Sequence of chain 1.A:
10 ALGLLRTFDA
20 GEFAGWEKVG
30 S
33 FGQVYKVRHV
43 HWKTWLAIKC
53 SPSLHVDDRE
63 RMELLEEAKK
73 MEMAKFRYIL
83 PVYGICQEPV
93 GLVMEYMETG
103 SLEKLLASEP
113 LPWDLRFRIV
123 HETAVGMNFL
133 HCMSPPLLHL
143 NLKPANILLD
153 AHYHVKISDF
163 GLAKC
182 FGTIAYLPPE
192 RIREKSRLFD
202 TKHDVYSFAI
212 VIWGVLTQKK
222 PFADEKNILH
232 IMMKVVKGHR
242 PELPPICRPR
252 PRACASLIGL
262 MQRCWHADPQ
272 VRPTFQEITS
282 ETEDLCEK

Binding-site contacts:
Ligand atom C5 contacts residue VAL28 of chain 1.A at 3.7 Å (hydrophobic).
Ligand atom C14 contacts residue LEU150 of chain 1.A at 3.5 Å (hydrophobic).
Ligand atom N3 contacts residue GLU97 of chain 1.A at 2.9 Å (salt-bridge).
Ligand atom O4 contacts residue ASN148 of chain 1.A at 3.7 Å.
Ligand atom C25 contacts residue ALA49 of chain 1.A at 3.5 Å (hydrophobic).
Ligand atom C17 contacts residue MET96 of chain 1.A at 3.7 Å (hydrophobic).
Ligand atom O4 contacts residue ALA147 of chain 1.A at 2.6 Å (h-bond).
Ligand atom C25 contacts residue GLU97 of chain 1.A at 3.6 Å.
Ligand atom O2 contacts residue TYR98 of chain 1.A at 3.4 Å.
Ligand atom C10 contacts residue MET99 of chain 1.A at 3.5 Å (hydrophobic).
Ligand atom C24 contacts residue ALA49 of chain 1.A at 3.8 Å (hydrophobic).
Ligand atom C24 contacts residue LEU150 of chain 1.A at 3.6 Å (hydrophobic).
Ligand atom C8 contacts residue VAL28 of chain 1.A at 3.8 Å (hydrophobic).
Ligand atom O3 contacts residue ALA147 of chain 1.A at 3.3 Å.
Ligand atom N2 contacts residue VAL36 of chain 1.A at 3.7 Å.
Ligand atom C1 contacts residue VAL36 of chain 1.A at 3.8 Å (hydrophobic).
Ligand atom C24 contacts residue MET96 of chain 1.A at 3.8 Å (hydrophobic).
Ligand atom N3 contacts residue LEU82 of chain 1.A at 3.7 Å.
Ligand atom C6 contacts residue VAL28 of chain 1.A at 3.7 Å (hydrophobic).
Ligand atom C21 contacts residue VAL36 of chain 1.A at 3.7 Å (hydrophobic).
Ligand atom C7 contacts residue VAL28 of chain 1.A at 3.7 Å (hydrophobic).
Ligand atom C10 contacts residue TYR98 of chain 1.A at 3.8 Å (hydrophobic).
Ligand atom C3 contacts residue ALA147 of chain 1.A at 3.6 Å (hydrophobic).
Ligand atom N3 contacts residue LEU150 of chain 1.A at 3.7 Å.
Ligand atom C8 contacts residue GLY102 of chain 1.A at 3.6 Å.
Ligand atom C18 contacts residue LYS51 of chain 1.A at 3.8 Å.
Ligand atom C9 contacts residue MET99 of chain 1.A at 3.6 Å (hydrophobic).
Ligand atom O2 contacts residue GLU97 of chain 1.A at 3.6 Å (salt-bridge).
Ligand atom C17 contacts residue SER160 of chain 1.A at 3.7 Å.
Ligand atom C19 contacts residue LYS51 of chain 1.A at 3.7 Å.
Ligand atom C9 contacts residue GLY102 of chain 1.A at 3.6 Å.
Ligand atom C11 contacts residue VAL28 of chain 1.A at 3.7 Å (hydrophobic).
Ligand atom O2 contacts residue ALA49 of chain 1.A at 3.6 Å.
Ligand atom C13 contacts residue LEU150 of chain 1.A at 3.7 Å (hydrophobic).
Ligand atom C19 contacts residue ASP161 of chain 1.A at 3.9 Å.
Ligand atom C24 contacts residue LEU82 of chain 1.A at 3.5 Å (hydrophobic).
Ligand atom C1 contacts residue SER30 of chain 1.A at 3.8 Å.
Ligand atom O2 contacts residue MET99 of chain 1.A at 2.9 Å (h-bond).
Ligand atom N3 contacts residue ALA49 of chain 1.A at 3.3 Å.
Ligand atom O1 contacts residue GLY29 of chain 1.A at 3.3 Å.

The protein below binds the small molecule below.
Small molecule (SMILES): C[C@]12O[C@H](C[C@]1(O)CO)n1c3ccccc3c3c4c(c5c6ccccc6n2c5c31)CNC4=O